Binding-site contacts:
Ligand atom C7 contacts residue ASP192 of chain 1.A at 3.4 Å.
Ligand atom C11 contacts residue ARG220 of chain 1.A at 2.9 Å.
Ligand atom O1 contacts residue SER193 of chain 1.A at 3.2 Å (h-bond).
Ligand atom C4 contacts residue GLN195 of chain 1.A at 3.9 Å.
Ligand atom C2 contacts residue GLN195 of chain 1.A at 3.8 Å.
Ligand atom N6 contacts residue ASP192 of chain 1.A at 3.0 Å (salt-bridge).
Ligand atom N6 contacts residue SER193 of chain 1.A at 2.8 Å (h-bond).
Ligand atom N5 contacts residue GLY221 of chain 1.A at 3.0 Å (h-bond).
Ligand atom N2 contacts residue GLY219 of chain 1.A at 3.9 Å.
Ligand atom C1 contacts residue GLN195 of chain 1.A at 3.6 Å.
Ligand atom N7 contacts residue ASP192 of chain 1.A at 2.7 Å (salt-bridge).
Ligand atom N6 contacts residue GLY229 of chain 1.A at 3.1 Å.
Ligand atom C6 contacts residue GLY219 of chain 1.A at 3.6 Å.
Ligand atom C7 contacts residue SER193 of chain 1.A at 3.3 Å.
Ligand atom C10 contacts residue GLY221 of chain 1.A at 3.5 Å.
Ligand atom C7 contacts residue GLY219 of chain 1.A at 3.8 Å.
Ligand atom C7 contacts residue GLY221 of chain 1.A at 3.4 Å.
Ligand atom N3 contacts residue SO41 of chain 1.C at 3.0 Å (h-bond).
Ligand atom C8 contacts residue GLN195 of chain 1.A at 3.8 Å.
Ligand atom C3 contacts residue GLY219 of chain 1.A at 3.8 Å.
Ligand atom N4 contacts residue CYS194 of chain 1.A at 3.8 Å.
Ligand atom N1 contacts residue SER198 of chain 1.A at 3.6 Å (h-bond).
Ligand atom N5 contacts residue SER193 of chain 1.A at 3.6 Å.
Ligand atom N4 contacts residue VAL216 of chain 1.A at 3.5 Å.
Ligand atom N1 contacts residue GLN195 of chain 1.A at 3.7 Å.
Ligand atom C4 contacts residue CYS194 of chain 1.A at 3.8 Å (hydrophobic).
Ligand atom N5 contacts residue GLY219 of chain 1.A at 3.5 Å.
Ligand atom N4 contacts residue SER198 of chain 1.A at 3.1 Å (h-bond).
Ligand atom N7 contacts residue SER193 of chain 1.A at 3.8 Å.
Ligand atom N1 contacts residue SO41 of chain 1.C at 3.2 Å (h-bond).
Ligand atom N7 contacts residue CYS222 of chain 1.A at 3.5 Å.
Ligand atom N9 contacts residue GLY221 of chain 1.A at 3.2 Å (h-bond).
Ligand atom N7 contacts residue GLY221 of chain 1.A at 2.8 Å (h-bond).
Ligand atom C4 contacts residue SER198 of chain 1.A at 3.8 Å.
Ligand atom C6 contacts residue TRP218 of chain 1.A at 3.7 Å (hydrophobic).
Ligand atom N2 contacts residue GLY221 of chain 1.A at 3.7 Å.
Ligand atom C10 contacts residue GLY219 of chain 1.A at 3.4 Å.
Ligand atom N3 contacts residue GLN195 of chain 1.A at 3.7 Å.
Ligand atom C1 contacts residue SO41 of chain 1.C at 3.8 Å.
Ligand atom O1 contacts residue TRP218 of chain 1.A at 3.8 Å.

Sequence of chain 1.A:
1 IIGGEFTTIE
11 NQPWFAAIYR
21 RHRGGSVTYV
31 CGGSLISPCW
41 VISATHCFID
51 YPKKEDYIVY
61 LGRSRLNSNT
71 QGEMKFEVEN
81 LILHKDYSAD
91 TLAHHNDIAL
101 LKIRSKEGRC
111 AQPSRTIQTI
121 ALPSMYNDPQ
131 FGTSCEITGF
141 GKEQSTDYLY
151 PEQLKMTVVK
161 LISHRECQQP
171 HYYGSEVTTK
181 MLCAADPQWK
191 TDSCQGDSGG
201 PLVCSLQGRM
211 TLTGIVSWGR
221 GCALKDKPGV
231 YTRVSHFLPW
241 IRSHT

This protein binds this small molecule.
Small molecule (SMILES): [H]/N=C(/N)NC(=O)c1nc(-c2cnc(OC)nc2)c(N)nc1N